A protein and the small-molecule ligand that binds it are described below.
Small molecule (SMILES): O=[N+]([O-])/C=C1\NCCN1Cc1ccc(Cl)nc1

Sequence of chain 1.D:
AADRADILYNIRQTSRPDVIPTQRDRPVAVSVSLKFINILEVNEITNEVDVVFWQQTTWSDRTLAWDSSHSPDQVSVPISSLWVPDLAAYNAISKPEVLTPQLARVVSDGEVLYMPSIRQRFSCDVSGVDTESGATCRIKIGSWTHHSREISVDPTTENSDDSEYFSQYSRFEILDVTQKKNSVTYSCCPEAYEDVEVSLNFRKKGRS

Binding-site contacts:
Ligand atom O2 contacts residue TYR189 of chain 1.C at 3.8 Å.
Ligand atom N4 contacts residue MET118 of chain 1.D at 3.6 Å (h-bond).
Ligand atom C7 contacts residue TYR189 of chain 1.C at 3.6 Å (hydrophobic).
Ligand atom N4 contacts residue TYR189 of chain 1.C at 3.8 Å.
Ligand atom O2 contacts residue MET118 of chain 1.D at 4.0 Å.
Ligand atom C4 contacts residue TYR196 of chain 1.C at 3.8 Å (hydrophobic).
Ligand atom N1 contacts residue THR148 of chain 1.C at 3.5 Å.
Ligand atom O1 contacts residue TRP57 of chain 1.D at 4.0 Å.
Ligand atom CL contacts residue MET118 of chain 1.D at 3.9 Å.
Ligand atom O1 contacts residue TYR189 of chain 1.C at 4.0 Å.
Ligand atom C7 contacts residue MET118 of chain 1.D at 3.8 Å (hydrophobic).
Ligand atom C4 contacts residue TRP147 of chain 1.C at 3.3 Å (hydrophobic).
Ligand atom C5 contacts residue TYR196 of chain 1.C at 3.9 Å (hydrophobic).
Ligand atom O1 contacts residue GLN59 of chain 1.D at 2.8 Å (h-bond).
Ligand atom C5 contacts residue MET118 of chain 1.D at 3.8 Å (hydrophobic).
Ligand atom O2 contacts residue CYS191 of chain 1.C at 3.5 Å (h-bond).
Ligand atom C2 contacts residue TRP147 of chain 1.C at 3.2 Å (hydrophobic).
Ligand atom N4 contacts residue GLN59 of chain 1.D at 3.5 Å (h-bond).
Ligand atom CL contacts residue ARG108 of chain 1.D at 3.4 Å.
Ligand atom C6 contacts residue MET118 of chain 1.D at 3.6 Å (hydrophobic).
Ligand atom C10 contacts residue TYR189 of chain 1.C at 3.5 Å (hydrophobic).
Ligand atom C2 contacts residue THR148 of chain 1.C at 3.9 Å.
Ligand atom N3 contacts residue TYR189 of chain 1.C at 3.7 Å.
Ligand atom C10 contacts residue TRP147 of chain 1.C at 3.5 Å (hydrophobic).
Ligand atom C8 contacts residue MET118 of chain 1.D at 3.5 Å (hydrophobic).
Ligand atom N3 contacts residue TRP57 of chain 1.D at 3.5 Å.
Ligand atom CL contacts residue LEU116 of chain 1.D at 2.9 Å.
Ligand atom C9 contacts residue TRP147 of chain 1.C at 3.4 Å (hydrophobic).
Ligand atom C4 contacts residue TYR189 of chain 1.C at 3.7 Å (hydrophobic).
Ligand atom O1 contacts residue MET118 of chain 1.D at 3.9 Å.
Ligand atom O2 contacts residue GLN59 of chain 1.D at 4.0 Å.
Ligand atom C8 contacts residue TYR189 of chain 1.C at 3.5 Å (hydrophobic).
Ligand atom N1 contacts residue TRP147 of chain 1.C at 4.0 Å.
Ligand atom N2 contacts residue TYR189 of chain 1.C at 3.4 Å.
Ligand atom C3 contacts residue TRP147 of chain 1.C at 3.5 Å (hydrophobic).
Ligand atom C9 contacts residue TYR189 of chain 1.C at 3.7 Å (hydrophobic).
Ligand atom N1 contacts residue MET118 of chain 1.D at 3.9 Å.
Ligand atom C9 contacts residue TRP57 of chain 1.D at 3.7 Å (hydrophobic).
Ligand atom CL contacts residue ALA107 of chain 1.D at 3.9 Å.
Ligand atom CL contacts residue TYR117 of chain 1.D at 3.7 Å.

Sequence of chain 1.C:
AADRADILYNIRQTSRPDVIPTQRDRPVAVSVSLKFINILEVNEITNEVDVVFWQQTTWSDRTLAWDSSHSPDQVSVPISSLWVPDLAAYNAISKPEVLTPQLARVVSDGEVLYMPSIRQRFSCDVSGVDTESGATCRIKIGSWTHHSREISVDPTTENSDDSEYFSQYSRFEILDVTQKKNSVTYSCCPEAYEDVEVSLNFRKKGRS